Binding-site contacts:
Ligand atom C7 contacts residue LEU134 of chain 1.A at 3.7 Å (hydrophobic).
Ligand atom O1 contacts residue GLU81 of chain 1.A at 3.7 Å.
Ligand atom N3 contacts residue ILE83 of chain 1.A at 3.1 Å (h-bond).
Ligand atom N2 contacts residue GLU81 of chain 1.A at 3.0 Å (salt-bridge).
Ligand atom O1 contacts residue ILE83 of chain 1.A at 2.7 Å (h-bond).
Ligand atom C19 contacts residue CYS87 of chain 1.A at 1.8 Å (hydrophobic).
Ligand atom C16 contacts residue SER84 of chain 1.A at 3.7 Å.
Ligand atom C20 contacts residue LEU89 of chain 1.A at 3.8 Å (hydrophobic).
Ligand atom C11 contacts residue GLY15 of chain 1.A at 3.6 Å.
Ligand atom C15 contacts residue CYS87 of chain 1.A at 3.3 Å (hydrophobic).
Ligand atom C18 contacts residue EDO1 of chain 1.D at 3.7 Å.
Ligand atom C16 contacts residue GLY86 of chain 1.A at 3.5 Å.
Ligand atom C7 contacts residue GLU81 of chain 1.A at 3.8 Å.
Ligand atom N3 contacts residue TYR82 of chain 1.A at 3.8 Å.
Ligand atom N2 contacts residue THR80 of chain 1.A at 3.6 Å (h-bond).
Ligand atom C10 contacts residue VAL22 of chain 1.A at 3.6 Å (hydrophobic).
Ligand atom N2 contacts residue LEU134 of chain 1.A at 3.5 Å.
Ligand atom F1 contacts residue VAL22 of chain 1.A at 3.7 Å.
Ligand atom C2 contacts residue EDO1 of chain 1.D at 3.6 Å.
Ligand atom C20 contacts residue ASN90 of chain 1.A at 3.6 Å.
Ligand atom C19 contacts residue ASN90 of chain 1.A at 3.5 Å.
Ligand atom O1 contacts residue ALA34 of chain 1.A at 3.9 Å.
Ligand atom C8 contacts residue ILE83 of chain 1.A at 3.7 Å (hydrophobic).
Ligand atom C15 contacts residue EDO1 of chain 1.D at 3.5 Å.
Ligand atom C14 contacts residue EDO1 of chain 1.D at 3.4 Å.
Ligand atom C20 contacts residue CYS87 of chain 1.A at 2.7 Å (hydrophobic).
Ligand atom N4 contacts residue EDO1 of chain 1.D at 3.5 Å (h-bond).
Ligand atom O2 contacts residue CYS87 of chain 1.A at 3.1 Å (h-bond).
Ligand atom C7 contacts residue ILE83 of chain 1.A at 3.7 Å (hydrophobic).
Ligand atom C4 contacts residue LEU134 of chain 1.A at 3.8 Å (hydrophobic).
Ligand atom C4 contacts residue ALA34 of chain 1.A at 3.9 Å (hydrophobic).
Ligand atom C16 contacts residue ILE83 of chain 1.A at 3.6 Å (hydrophobic).
Ligand atom C5 contacts residue LEU14 of chain 1.A at 3.8 Å (hydrophobic).
Ligand atom C7 contacts residue ALA34 of chain 1.A at 3.5 Å (hydrophobic).
Ligand atom C8 contacts residue GLY86 of chain 1.A at 3.6 Å.
Ligand atom O1 contacts residue TYR82 of chain 1.A at 3.3 Å.
Ligand atom F1 contacts residue EDO1 of chain 1.D at 3.1 Å.
Ligand atom C12 contacts residue SER16 of chain 1.A at 3.6 Å.
Ligand atom C18 contacts residue CYS87 of chain 1.A at 2.4 Å (hydrophobic).
Ligand atom N2 contacts residue ALA34 of chain 1.A at 3.4 Å.

Sequence of chain 1.A:
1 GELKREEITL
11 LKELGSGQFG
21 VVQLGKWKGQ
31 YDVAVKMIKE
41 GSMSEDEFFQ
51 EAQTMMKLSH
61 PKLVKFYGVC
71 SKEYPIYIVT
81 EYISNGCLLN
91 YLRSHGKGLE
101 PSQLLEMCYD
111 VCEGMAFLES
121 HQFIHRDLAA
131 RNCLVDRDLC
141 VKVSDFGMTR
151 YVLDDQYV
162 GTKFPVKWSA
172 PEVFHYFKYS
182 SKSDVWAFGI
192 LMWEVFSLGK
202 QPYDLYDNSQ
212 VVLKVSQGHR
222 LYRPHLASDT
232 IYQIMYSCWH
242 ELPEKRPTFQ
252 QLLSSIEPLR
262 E

A protein and the small-molecule ligand that binds it are described below.
Small molecule (SMILES): C/C=C/C(=O)N[C@H]1CCCN(c2c(F)cc(C(N)=O)c3[nH]c(C)c(C)c23)C1